The protein below binds the small molecule below.
Small molecule (SMILES): CC(=O)N[C@@H]1[C@@H](O)[C@H](O)[C@@H](CO)O[C@H]1O

Sequence of chain 1.C:
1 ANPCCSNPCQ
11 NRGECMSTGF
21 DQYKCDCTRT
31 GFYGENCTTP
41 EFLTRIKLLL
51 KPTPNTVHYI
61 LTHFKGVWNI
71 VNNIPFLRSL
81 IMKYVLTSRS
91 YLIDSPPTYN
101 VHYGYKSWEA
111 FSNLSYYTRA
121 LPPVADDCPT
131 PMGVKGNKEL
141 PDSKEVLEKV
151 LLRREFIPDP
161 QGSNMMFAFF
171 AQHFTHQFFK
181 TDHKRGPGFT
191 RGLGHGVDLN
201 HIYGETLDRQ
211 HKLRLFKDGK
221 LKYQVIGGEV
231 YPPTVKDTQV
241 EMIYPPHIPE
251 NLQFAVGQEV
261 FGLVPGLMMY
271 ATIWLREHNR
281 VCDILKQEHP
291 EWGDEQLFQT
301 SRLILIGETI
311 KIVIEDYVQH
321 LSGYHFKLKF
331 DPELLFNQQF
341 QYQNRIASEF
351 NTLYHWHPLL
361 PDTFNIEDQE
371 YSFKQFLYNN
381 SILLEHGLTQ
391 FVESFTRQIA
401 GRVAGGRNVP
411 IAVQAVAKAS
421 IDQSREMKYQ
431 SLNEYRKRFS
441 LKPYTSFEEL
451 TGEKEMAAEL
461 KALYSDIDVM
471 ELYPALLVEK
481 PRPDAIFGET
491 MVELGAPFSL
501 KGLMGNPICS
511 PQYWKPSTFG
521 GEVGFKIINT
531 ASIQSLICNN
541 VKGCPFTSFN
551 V

Binding-site contacts:
Ligand atom C2 contacts residue ASN36 of chain 1.C at 2.5 Å.
Ligand atom C5 contacts residue ASN36 of chain 1.C at 3.6 Å.
Ligand atom C5 contacts residue TYR23 of chain 1.C at 3.9 Å (hydrophobic).
Ligand atom C3 contacts residue ASN36 of chain 1.C at 3.7 Å.
Ligand atom O7 contacts residue GLU35 of chain 1.C at 2.5 Å (salt-bridge).
Ligand atom O5 contacts residue ASN36 of chain 1.C at 2.3 Å (h-bond).
Ligand atom O5 contacts residue TYR23 of chain 1.C at 2.9 Å (h-bond).
Ligand atom C1 contacts residue TYR23 of chain 1.C at 3.7 Å (hydrophobic).
Ligand atom O5 contacts residue PRO8 of chain 1.C at 4.3 Å.
Ligand atom O7 contacts residue ASN36 of chain 1.C at 3.9 Å.
Ligand atom C1 contacts residue GLU35 of chain 1.C at 4.5 Å.
Ligand atom C4 contacts residue ASN36 of chain 1.C at 4.2 Å.
Ligand atom C7 contacts residue GLU35 of chain 1.C at 3.6 Å.
Ligand atom O6 contacts residue PRO8 of chain 1.C at 4.1 Å.
Ligand atom O6 contacts residue SER6 of chain 1.C at 4.0 Å.
Ligand atom C6 contacts residue ASN36 of chain 1.C at 3.9 Å.
Ligand atom C1 contacts residue ASN36 of chain 1.C at 1.3 Å.
Ligand atom N2 contacts residue ASN36 of chain 1.C at 3.1 Å (h-bond).
Ligand atom C7 contacts residue ASN36 of chain 1.C at 3.7 Å.
Ligand atom C3 contacts residue GLU35 of chain 1.C at 4.5 Å.